A small-molecule ligand and the protein it binds are described below.
Small molecule (SMILES): CC[C@H]1OC(=O)[C@H](C)[C@@H](O[C@H]2C[C@@](C)(OC)[C@@H](O)[C@H](C)O2)[C@H](C)[C@@H](O[C@@H]2O[C@H](C)C[C@H](N(C)C)[C@H]2O)[C@](C)(O)C[C@@H](C)CN(C)[C@H](C)[C@@H](O)[C@]1(C)O

Binding-site contacts:
Ligand atom C4A contacts residue HGR1 of chain 1.BLC at 4.0 Å.
Ligand atom C7A contacts residue HGR1 of chain 1.BLC at 3.9 Å.
Ligand atom C8A contacts residue HGR1 of chain 1.BLC at 3.4 Å.
Ligand atom N3A contacts residue HGR1 of chain 1.BLC at 4.3 Å.